Sequence of chain 1.B:
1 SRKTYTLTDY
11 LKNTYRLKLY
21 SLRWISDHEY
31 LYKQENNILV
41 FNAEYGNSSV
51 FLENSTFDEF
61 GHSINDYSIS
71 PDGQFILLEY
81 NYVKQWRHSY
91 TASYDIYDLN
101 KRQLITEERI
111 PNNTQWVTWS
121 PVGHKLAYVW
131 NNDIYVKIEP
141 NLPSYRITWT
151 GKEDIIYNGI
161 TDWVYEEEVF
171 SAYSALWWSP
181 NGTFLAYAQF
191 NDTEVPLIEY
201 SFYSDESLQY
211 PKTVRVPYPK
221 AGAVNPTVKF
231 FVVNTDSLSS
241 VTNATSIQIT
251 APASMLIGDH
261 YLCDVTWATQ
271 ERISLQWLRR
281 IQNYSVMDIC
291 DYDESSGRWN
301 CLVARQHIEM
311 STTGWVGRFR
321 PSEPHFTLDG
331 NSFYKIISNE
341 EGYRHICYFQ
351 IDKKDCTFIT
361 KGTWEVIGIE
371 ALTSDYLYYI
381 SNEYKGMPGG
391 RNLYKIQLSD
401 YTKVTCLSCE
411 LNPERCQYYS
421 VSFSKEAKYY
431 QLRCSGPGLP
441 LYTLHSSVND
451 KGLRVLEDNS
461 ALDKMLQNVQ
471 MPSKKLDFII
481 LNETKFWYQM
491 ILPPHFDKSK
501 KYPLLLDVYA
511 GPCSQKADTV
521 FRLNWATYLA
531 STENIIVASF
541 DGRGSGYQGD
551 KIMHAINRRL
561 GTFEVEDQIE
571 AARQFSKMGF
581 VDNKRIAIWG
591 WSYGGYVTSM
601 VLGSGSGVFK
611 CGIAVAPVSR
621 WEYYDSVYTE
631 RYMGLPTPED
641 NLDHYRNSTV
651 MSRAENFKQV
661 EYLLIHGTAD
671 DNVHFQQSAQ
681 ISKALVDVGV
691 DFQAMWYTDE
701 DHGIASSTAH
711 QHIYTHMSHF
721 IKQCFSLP

Binding-site contacts:
Ligand atom C1 contacts residue ASN112 of chain 1.B at 1.4 Å.
Ligand atom C7 contacts residue ASN112 of chain 1.B at 3.5 Å.
Ligand atom O5 contacts residue ASN112 of chain 1.B at 2.5 Å (h-bond).
Ligand atom N2 contacts residue ASN112 of chain 1.B at 3.0 Å (h-bond).
Ligand atom C3 contacts residue ARG109 of chain 1.B at 4.2 Å.
Ligand atom C2 contacts residue ASN112 of chain 1.B at 2.5 Å.
Ligand atom O7 contacts residue ARG109 of chain 1.B at 4.2 Å.
Ligand atom C8 contacts residue ILE110 of chain 1.B at 3.2 Å (hydrophobic).
Ligand atom C3 contacts residue ASN112 of chain 1.B at 3.9 Å.
Ligand atom C8 contacts residue ASN112 of chain 1.B at 3.9 Å.
Ligand atom O7 contacts residue ASN112 of chain 1.B at 3.9 Å.
Ligand atom C8 contacts residue PRO111 of chain 1.B at 4.5 Å (hydrophobic).
Ligand atom C5 contacts residue ASN112 of chain 1.B at 3.8 Å.
Ligand atom C7 contacts residue ARG109 of chain 1.B at 3.5 Å.
Ligand atom C4 contacts residue ASN112 of chain 1.B at 4.3 Å.
Ligand atom C8 contacts residue ARG109 of chain 1.B at 3.5 Å.
Ligand atom O3 contacts residue ARG109 of chain 1.B at 4.1 Å.
Ligand atom N2 contacts residue ARG109 of chain 1.B at 3.5 Å (salt-bridge).
Ligand atom C7 contacts residue ILE110 of chain 1.B at 4.5 Å (hydrophobic).

The small molecule below binds the protein below.
Small molecule (SMILES): CC(=O)N[C@@H]1[C@@H](O)[C@H](O)[C@@H](CO)O[C@H]1O